A small-molecule ligand and the protein it binds are described below.
Small molecule (SMILES): COc1cc2ncnc(N[C@H](C)c3ccccc3)c2cc1OC

Binding-site contacts:
Ligand atom C9 contacts residue HIS343 of chain 1.B at 3.9 Å.
Ligand atom C1 contacts residue HIS343 of chain 1.B at 3.5 Å.
Ligand atom C23 contacts residue PHE328 of chain 1.B at 3.5 Å (hydrophobic).
Ligand atom C15 contacts residue LEU339 of chain 1.B at 3.8 Å (hydrophobic).
Ligand atom C11 contacts residue HIS343 of chain 1.B at 3.5 Å.
Ligand atom C3 contacts residue ASN317 of chain 1.B at 3.7 Å.
Ligand atom C5 contacts residue TYR322 of chain 1.B at 4.0 Å (hydrophobic).
Ligand atom C1 contacts residue TYR322 of chain 1.B at 3.6 Å (hydrophobic).
Ligand atom C4 contacts residue ASN317 of chain 1.B at 3.3 Å.
Ligand atom C10 contacts residue HIS343 of chain 1.B at 3.9 Å.
Ligand atom C3 contacts residue HIS343 of chain 1.B at 3.3 Å.
Ligand atom C12 contacts residue LEU339 of chain 1.B at 3.6 Å (hydrophobic).
Ligand atom C20 contacts residue ASN317 of chain 1.B at 3.9 Å.
Ligand atom C1 contacts residue ASN317 of chain 1.B at 3.9 Å.
Ligand atom C16 contacts residue HIS343 of chain 1.B at 4.0 Å.
Ligand atom C17 contacts residue ASN317 of chain 1.B at 3.8 Å.
Ligand atom C16 contacts residue ASN317 of chain 1.B at 3.2 Å.
Ligand atom C19 contacts residue GLU340 of chain 1.B at 4.0 Å.
Ligand atom C5 contacts residue HIS343 of chain 1.B at 3.6 Å.
Ligand atom C22 contacts residue IMD1 of chain 1.G at 3.8 Å.
Ligand atom C19 contacts residue LEU339 of chain 1.B at 3.5 Å (hydrophobic).
Ligand atom N6 contacts residue HIS343 of chain 1.B at 3.4 Å.
Ligand atom C20 contacts residue TYR322 of chain 1.B at 3.7 Å (hydrophobic).
Ligand atom C2 contacts residue HIS343 of chain 1.B at 3.4 Å.
Ligand atom N7 contacts residue HIS343 of chain 1.B at 3.6 Å.
Ligand atom N7 contacts residue ASN317 of chain 1.B at 2.8 Å (h-bond).
Ligand atom C9 contacts residue TYR322 of chain 1.B at 3.4 Å (hydrophobic).
Ligand atom C23 contacts residue IMD1 of chain 1.G at 3.5 Å.
Ligand atom N8 contacts residue GLU340 of chain 1.B at 3.8 Å.
Ligand atom N8 contacts residue HIS343 of chain 1.B at 3.3 Å.
Ligand atom C2 contacts residue TYR322 of chain 1.B at 3.9 Å (hydrophobic).
Ligand atom C10 contacts residue TYR322 of chain 1.B at 3.7 Å (hydrophobic).
Ligand atom C22 contacts residue PHE328 of chain 1.B at 3.5 Å (hydrophobic).
Ligand atom C12 contacts residue HIS343 of chain 1.B at 3.8 Å.
Ligand atom C4 contacts residue TYR322 of chain 1.B at 3.4 Å (hydrophobic).
Ligand atom C4 contacts residue HIS343 of chain 1.B at 3.6 Å.
Ligand atom C12 contacts residue ASN317 of chain 1.B at 3.6 Å.
Ligand atom O13 contacts residue TYR322 of chain 1.B at 3.7 Å.
Ligand atom C22 contacts residue TYR322 of chain 1.B at 3.9 Å (hydrophobic).
Ligand atom C16 contacts residue LEU339 of chain 1.B at 3.6 Å (hydrophobic).

Sequence of chain 1.B:
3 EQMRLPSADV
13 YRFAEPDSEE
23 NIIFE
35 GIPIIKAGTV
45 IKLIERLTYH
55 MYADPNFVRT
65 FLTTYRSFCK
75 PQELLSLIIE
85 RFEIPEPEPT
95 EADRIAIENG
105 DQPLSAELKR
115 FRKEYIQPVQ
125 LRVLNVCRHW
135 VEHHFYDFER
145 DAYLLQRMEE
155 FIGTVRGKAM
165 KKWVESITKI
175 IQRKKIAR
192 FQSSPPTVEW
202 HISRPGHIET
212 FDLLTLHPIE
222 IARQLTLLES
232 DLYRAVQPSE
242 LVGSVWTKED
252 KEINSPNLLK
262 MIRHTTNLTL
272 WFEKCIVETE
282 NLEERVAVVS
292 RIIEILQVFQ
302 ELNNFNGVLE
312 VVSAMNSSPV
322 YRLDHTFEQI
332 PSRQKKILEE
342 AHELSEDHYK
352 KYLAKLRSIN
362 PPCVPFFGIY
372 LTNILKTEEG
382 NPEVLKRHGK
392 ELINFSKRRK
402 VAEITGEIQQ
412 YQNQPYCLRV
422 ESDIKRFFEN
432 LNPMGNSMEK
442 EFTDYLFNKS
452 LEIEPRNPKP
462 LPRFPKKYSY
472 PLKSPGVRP